This protein binds this small molecule.
Small molecule (SMILES): O=P(O)(O)O[C@@H]1C(O)[C@H](OP(=O)(O)O)[C@@H](O)C(O)[C@H]1O

Sequence of chain 1.B:
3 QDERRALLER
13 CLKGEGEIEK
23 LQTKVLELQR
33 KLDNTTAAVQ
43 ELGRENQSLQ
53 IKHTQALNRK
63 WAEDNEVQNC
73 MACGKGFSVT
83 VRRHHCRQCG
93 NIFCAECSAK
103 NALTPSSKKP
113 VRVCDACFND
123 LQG

Binding-site contacts:
Ligand atom P1 contacts residue ARG84 of chain 1.B at 3.7 Å.
Ligand atom C3 contacts residue HIS86 of chain 1.B at 4.1 Å.
Ligand atom O10 contacts residue ARG89 of chain 1.B at 2.9 Å (salt-bridge).
Ligand atom C4 contacts residue HIS86 of chain 1.B at 4.3 Å.
Ligand atom O4 contacts residue ARG85 of chain 1.B at 4.2 Å.
Ligand atom C4 contacts residue TRP63 of chain 1.B at 4.2 Å (hydrophobic).
Ligand atom O10 contacts residue ARG114 of chain 1.B at 4.4 Å.
Ligand atom C4 contacts residue HIS87 of chain 1.B at 3.7 Å.
Ligand atom O5 contacts residue HIS87 of chain 1.B at 3.1 Å (h-bond).
Ligand atom C3 contacts residue ARG85 of chain 1.B at 3.5 Å.
Ligand atom C6 contacts residue ARG85 of chain 1.B at 4.3 Å.
Ligand atom O11 contacts residue ARG85 of chain 1.B at 4.4 Å.
Ligand atom O3 contacts residue HIS86 of chain 1.B at 4.3 Å.
Ligand atom O3 contacts residue ARG89 of chain 1.B at 4.3 Å.
Ligand atom P3 contacts residue HIS87 of chain 1.B at 4.3 Å.
Ligand atom O5 contacts residue TRP63 of chain 1.B at 4.0 Å.
Ligand atom O11 contacts residue HIS86 of chain 1.B at 2.5 Å (h-bond).
Ligand atom OP2 contacts residue ARG84 of chain 1.B at 2.7 Å (salt-bridge).
Ligand atom C6 contacts residue ASP66 of chain 1.B at 3.8 Å.
Ligand atom P3 contacts residue ARG89 of chain 1.B at 3.9 Å.
Ligand atom O11 contacts residue ARG114 of chain 1.B at 4.0 Å.
Ligand atom C5 contacts residue ASP66 of chain 1.B at 3.7 Å.
Ligand atom O4 contacts residue HIS87 of chain 1.B at 2.7 Å (h-bond).
Ligand atom O5 contacts residue ASP66 of chain 1.B at 2.9 Å (salt-bridge).
Ligand atom O12 contacts residue ARG114 of chain 1.B at 3.8 Å.
Ligand atom OP1 contacts residue ARG84 of chain 1.B at 3.4 Å (salt-bridge).
Ligand atom O12 contacts residue HIS87 of chain 1.B at 2.9 Å (h-bond).
Ligand atom C1 contacts residue ARG85 of chain 1.B at 3.6 Å.
Ligand atom C4 contacts residue ARG85 of chain 1.B at 4.0 Å.
Ligand atom O4 contacts residue TRP63 of chain 1.B at 3.8 Å.
Ligand atom P3 contacts residue HIS86 of chain 1.B at 3.6 Å.
Ligand atom C2 contacts residue ARG85 of chain 1.B at 3.8 Å.
Ligand atom O4 contacts residue HIS86 of chain 1.B at 3.5 Å.
Ligand atom O12 contacts residue ARG89 of chain 1.B at 3.2 Å (salt-bridge).
Ligand atom O12 contacts residue HIS86 of chain 1.B at 3.2 Å.
Ligand atom O6 contacts residue ASP66 of chain 1.B at 2.8 Å (salt-bridge).
Ligand atom OP1 contacts residue ARG85 of chain 1.B at 4.0 Å.
Ligand atom C5 contacts residue HIS87 of chain 1.B at 3.8 Å.
Ligand atom P3 contacts residue ARG114 of chain 1.B at 4.3 Å.
Ligand atom C5 contacts residue ARG85 of chain 1.B at 3.9 Å.